The protein below binds the small molecule below.
Small molecule (SMILES): C[C@@H](O)[C@@H](C(=O)O)[C@@H]1NC(C(=O)O)=C([C@H]2CCCO2)S1

Binding-site contacts:
Ligand atom O72 contacts residue CD1 of chain 1.O at 3.6 Å.
Ligand atom O71 contacts residue FPM1 of chain 1.K at 1.7 Å (h-bond).
Ligand atom S1 contacts residue FPM1 of chain 1.K at 0.4 Å (h-bond).
Ligand atom O31 contacts residue CD1 of chain 1.O at 2.8 Å.
Ligand atom N4 contacts residue CD1 of chain 1.O at 2.3 Å.
Ligand atom O72 contacts residue HIS95 of chain 1.B at 3.4 Å (h-bond).
Ligand atom O32 contacts residue LYS184 of chain 1.B at 3.6 Å (salt-bridge).
Ligand atom O71 contacts residue HIS95 of chain 1.B at 3.5 Å (h-bond).
Ligand atom C3 contacts residue HIS223 of chain 1.B at 3.5 Å.
Ligand atom C2 contacts residue ASN193 of chain 1.B at 3.5 Å.
Ligand atom C7 contacts residue ASP97 of chain 1.B at 3.5 Å.
Ligand atom O72 contacts residue ASN193 of chain 1.B at 3.0 Å (h-bond).
Ligand atom N4 contacts residue HIS223 of chain 1.B at 3.0 Å (h-bond).
Ligand atom O32 contacts residue GLY192 of chain 1.B at 3.1 Å.
Ligand atom C31 contacts residue CD1 of chain 1.O at 3.4 Å.
Ligand atom O31 contacts residue HIS223 of chain 1.B at 2.8 Å.
Ligand atom C6 contacts residue FPM1 of chain 1.K at 0.2 Å.
Ligand atom C7 contacts residue CD1 of chain 1.N at 3.1 Å.
Ligand atom N4 contacts residue FPM1 of chain 1.K at 0.7 Å (h-bond).
Ligand atom C2 contacts residue FPM1 of chain 1.K at 0.2 Å.
Ligand atom C5 contacts residue CD1 of chain 1.O at 3.3 Å.
Ligand atom C7 contacts residue CD1 of chain 1.O at 3.0 Å.
Ligand atom O71 contacts residue CD1 of chain 1.O at 2.7 Å.
Ligand atom O72 contacts residue HIS162 of chain 1.B at 3.3 Å (h-bond).
Ligand atom O32 contacts residue FPM1 of chain 1.K at 0.6 Å (h-bond).
Ligand atom O32 contacts residue ASN193 of chain 1.B at 2.4 Å (h-bond).
Ligand atom O31 contacts residue FPM1 of chain 1.K at 0.6 Å (h-bond).
Ligand atom O71 contacts residue CD1 of chain 1.N at 2.4 Å.
Ligand atom C3 contacts residue FPM1 of chain 1.K at 0.2 Å.
Ligand atom O72 contacts residue FPM1 of chain 1.K at 0.7 Å (h-bond).
Ligand atom C31 contacts residue HIS223 of chain 1.B at 3.6 Å.
Ligand atom C7 contacts residue FPM1 of chain 1.K at 1.0 Å.
Ligand atom C3 contacts residue CD1 of chain 1.O at 3.2 Å.
Ligand atom C31 contacts residue FPM1 of chain 1.K at 0.4 Å.
Ligand atom C3 contacts residue ASN193 of chain 1.B at 3.7 Å.
Ligand atom O71 contacts residue ASP97 of chain 1.B at 2.4 Å (salt-bridge).
Ligand atom C31 contacts residue ASN193 of chain 1.B at 3.5 Å.
Ligand atom C5 contacts residue FPM1 of chain 1.K at 0.4 Å.
Ligand atom O72 contacts residue CD1 of chain 1.N at 3.1 Å.
Ligand atom O31 contacts residue LYS184 of chain 1.B at 3.2 Å (salt-bridge).

Sequence of chain 1.B:
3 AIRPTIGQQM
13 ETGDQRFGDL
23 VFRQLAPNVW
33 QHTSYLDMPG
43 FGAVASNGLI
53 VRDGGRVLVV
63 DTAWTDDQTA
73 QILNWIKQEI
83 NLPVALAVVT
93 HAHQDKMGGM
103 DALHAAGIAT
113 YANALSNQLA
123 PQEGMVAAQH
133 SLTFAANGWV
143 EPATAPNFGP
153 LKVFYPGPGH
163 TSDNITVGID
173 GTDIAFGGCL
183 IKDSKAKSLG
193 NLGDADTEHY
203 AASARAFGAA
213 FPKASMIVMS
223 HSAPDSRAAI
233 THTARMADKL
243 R